Sequence of chain 1.B:
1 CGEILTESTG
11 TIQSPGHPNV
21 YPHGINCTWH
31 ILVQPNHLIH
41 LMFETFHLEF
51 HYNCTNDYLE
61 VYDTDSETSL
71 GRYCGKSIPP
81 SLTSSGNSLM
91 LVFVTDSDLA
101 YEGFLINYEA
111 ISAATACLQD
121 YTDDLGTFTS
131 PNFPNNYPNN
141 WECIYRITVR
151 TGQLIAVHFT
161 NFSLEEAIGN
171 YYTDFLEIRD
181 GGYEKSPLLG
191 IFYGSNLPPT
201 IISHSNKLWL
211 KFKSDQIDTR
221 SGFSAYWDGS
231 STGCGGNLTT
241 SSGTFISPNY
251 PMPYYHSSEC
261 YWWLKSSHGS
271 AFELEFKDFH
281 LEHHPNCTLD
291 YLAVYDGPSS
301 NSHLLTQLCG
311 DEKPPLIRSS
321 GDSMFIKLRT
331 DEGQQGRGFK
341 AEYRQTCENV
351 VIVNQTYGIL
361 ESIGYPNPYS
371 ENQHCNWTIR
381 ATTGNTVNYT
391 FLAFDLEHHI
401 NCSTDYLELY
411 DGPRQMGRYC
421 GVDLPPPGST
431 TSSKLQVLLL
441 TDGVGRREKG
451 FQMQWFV

Sequence of chain 1.A:
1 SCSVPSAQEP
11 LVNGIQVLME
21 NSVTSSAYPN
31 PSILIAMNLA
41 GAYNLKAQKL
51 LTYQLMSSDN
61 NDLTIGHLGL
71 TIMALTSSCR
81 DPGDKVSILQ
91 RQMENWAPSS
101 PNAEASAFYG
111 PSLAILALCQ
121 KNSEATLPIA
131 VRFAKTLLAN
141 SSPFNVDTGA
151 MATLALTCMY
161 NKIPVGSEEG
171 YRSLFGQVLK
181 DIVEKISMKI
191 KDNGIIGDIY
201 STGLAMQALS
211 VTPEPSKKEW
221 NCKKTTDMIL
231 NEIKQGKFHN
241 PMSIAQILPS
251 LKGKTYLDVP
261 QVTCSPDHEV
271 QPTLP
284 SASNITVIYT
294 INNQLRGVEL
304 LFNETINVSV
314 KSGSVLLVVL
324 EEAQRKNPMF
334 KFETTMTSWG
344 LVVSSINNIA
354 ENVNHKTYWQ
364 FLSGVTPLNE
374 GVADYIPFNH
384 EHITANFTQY

Binding-site contacts:
Ligand atom O6 contacts residue THR391 of chain 1.A at 2.6 Å (h-bond).
Ligand atom O6 contacts residue ASN389 of chain 1.A at 4.2 Å.
Ligand atom O7 contacts residue GLN297 of chain 1.A at 3.8 Å.
Ligand atom C1 contacts residue PHE390 of chain 1.A at 4.5 Å (hydrophobic).
Ligand atom O5 contacts residue PHE390 of chain 1.A at 3.7 Å.
Ligand atom O7 contacts residue GLN363 of chain 1.A at 4.0 Å.
Ligand atom O4 contacts residue ASN102 of chain 1.A at 4.2 Å.
Ligand atom C4 contacts residue ASN389 of chain 1.A at 4.4 Å.
Ligand atom O6 contacts residue LEU298 of chain 1.A at 4.1 Å.
Ligand atom O4 contacts residue ARG344 of chain 1.B at 4.1 Å.
Ligand atom C5 contacts residue ASN389 of chain 1.A at 3.7 Å.
Ligand atom O6 contacts residue GLN392 of chain 1.A at 4.1 Å.
Ligand atom N2 contacts residue ASN389 of chain 1.A at 2.9 Å (h-bond).
Ligand atom C7 contacts residue LEU365 of chain 1.A at 4.4 Å (hydrophobic).
Ligand atom O6 contacts residue PHE390 of chain 1.A at 4.1 Å.
Ligand atom C6 contacts residue THR391 of chain 1.A at 4.0 Å.
Ligand atom C4 contacts residue GLN297 of chain 1.A at 4.3 Å.
Ligand atom C8 contacts residue LEU365 of chain 1.A at 4.1 Å (hydrophobic).
Ligand atom C2 contacts residue GLN297 of chain 1.A at 4.2 Å.
Ligand atom C1 contacts residue ASN389 of chain 1.A at 1.5 Å.
Ligand atom O5 contacts residue THR391 of chain 1.A at 3.9 Å.
Ligand atom O7 contacts residue ASN389 of chain 1.A at 2.6 Å (h-bond).
Ligand atom O5 contacts residue ASN389 of chain 1.A at 2.4 Å (h-bond).
Ligand atom C7 contacts residue GLN297 of chain 1.A at 3.8 Å.
Ligand atom C6 contacts residue PHE390 of chain 1.A at 4.2 Å (hydrophobic).
Ligand atom C1 contacts residue GLN297 of chain 1.A at 3.7 Å.
Ligand atom C5 contacts residue GLN297 of chain 1.A at 3.7 Å.
Ligand atom O7 contacts residue LEU365 of chain 1.A at 3.9 Å.
Ligand atom C7 contacts residue ASN389 of chain 1.A at 3.1 Å.
Ligand atom N2 contacts residue GLN297 of chain 1.A at 4.4 Å.
Ligand atom C3 contacts residue ASN389 of chain 1.A at 3.9 Å.
Ligand atom C2 contacts residue ASN389 of chain 1.A at 2.5 Å.
Ligand atom O5 contacts residue GLN297 of chain 1.A at 4.0 Å.
Ligand atom C6 contacts residue LEU298 of chain 1.A at 4.0 Å (hydrophobic).
Ligand atom O4 contacts residue GLN297 of chain 1.A at 4.0 Å.
Ligand atom C1 contacts residue THR391 of chain 1.A at 4.4 Å.
Ligand atom C8 contacts residue GLN297 of chain 1.A at 3.3 Å.
Ligand atom C3 contacts residue GLN297 of chain 1.A at 4.0 Å.

A small-molecule ligand and the protein it binds are described below.
Small molecule (SMILES): CC(=O)N[C@H]1[C@H](O[C@H]2[C@H](O)[C@@H](NC(C)=O)CO[C@@H]2CO)O[C@H](CO)[C@@H](O[C@@H]2O[C@H](CO[C@H]3O[C@H](CO)[C@@H](O)[C@H](O)[C@@H]3O)[C@@H](O)[C@H](O[C@H]3O[C@H](CO)[C@@H](O)[C@H](O)[C@@H]3O)[C@@H]2O)[C@@H]1O